Sequence of chain 4.A:
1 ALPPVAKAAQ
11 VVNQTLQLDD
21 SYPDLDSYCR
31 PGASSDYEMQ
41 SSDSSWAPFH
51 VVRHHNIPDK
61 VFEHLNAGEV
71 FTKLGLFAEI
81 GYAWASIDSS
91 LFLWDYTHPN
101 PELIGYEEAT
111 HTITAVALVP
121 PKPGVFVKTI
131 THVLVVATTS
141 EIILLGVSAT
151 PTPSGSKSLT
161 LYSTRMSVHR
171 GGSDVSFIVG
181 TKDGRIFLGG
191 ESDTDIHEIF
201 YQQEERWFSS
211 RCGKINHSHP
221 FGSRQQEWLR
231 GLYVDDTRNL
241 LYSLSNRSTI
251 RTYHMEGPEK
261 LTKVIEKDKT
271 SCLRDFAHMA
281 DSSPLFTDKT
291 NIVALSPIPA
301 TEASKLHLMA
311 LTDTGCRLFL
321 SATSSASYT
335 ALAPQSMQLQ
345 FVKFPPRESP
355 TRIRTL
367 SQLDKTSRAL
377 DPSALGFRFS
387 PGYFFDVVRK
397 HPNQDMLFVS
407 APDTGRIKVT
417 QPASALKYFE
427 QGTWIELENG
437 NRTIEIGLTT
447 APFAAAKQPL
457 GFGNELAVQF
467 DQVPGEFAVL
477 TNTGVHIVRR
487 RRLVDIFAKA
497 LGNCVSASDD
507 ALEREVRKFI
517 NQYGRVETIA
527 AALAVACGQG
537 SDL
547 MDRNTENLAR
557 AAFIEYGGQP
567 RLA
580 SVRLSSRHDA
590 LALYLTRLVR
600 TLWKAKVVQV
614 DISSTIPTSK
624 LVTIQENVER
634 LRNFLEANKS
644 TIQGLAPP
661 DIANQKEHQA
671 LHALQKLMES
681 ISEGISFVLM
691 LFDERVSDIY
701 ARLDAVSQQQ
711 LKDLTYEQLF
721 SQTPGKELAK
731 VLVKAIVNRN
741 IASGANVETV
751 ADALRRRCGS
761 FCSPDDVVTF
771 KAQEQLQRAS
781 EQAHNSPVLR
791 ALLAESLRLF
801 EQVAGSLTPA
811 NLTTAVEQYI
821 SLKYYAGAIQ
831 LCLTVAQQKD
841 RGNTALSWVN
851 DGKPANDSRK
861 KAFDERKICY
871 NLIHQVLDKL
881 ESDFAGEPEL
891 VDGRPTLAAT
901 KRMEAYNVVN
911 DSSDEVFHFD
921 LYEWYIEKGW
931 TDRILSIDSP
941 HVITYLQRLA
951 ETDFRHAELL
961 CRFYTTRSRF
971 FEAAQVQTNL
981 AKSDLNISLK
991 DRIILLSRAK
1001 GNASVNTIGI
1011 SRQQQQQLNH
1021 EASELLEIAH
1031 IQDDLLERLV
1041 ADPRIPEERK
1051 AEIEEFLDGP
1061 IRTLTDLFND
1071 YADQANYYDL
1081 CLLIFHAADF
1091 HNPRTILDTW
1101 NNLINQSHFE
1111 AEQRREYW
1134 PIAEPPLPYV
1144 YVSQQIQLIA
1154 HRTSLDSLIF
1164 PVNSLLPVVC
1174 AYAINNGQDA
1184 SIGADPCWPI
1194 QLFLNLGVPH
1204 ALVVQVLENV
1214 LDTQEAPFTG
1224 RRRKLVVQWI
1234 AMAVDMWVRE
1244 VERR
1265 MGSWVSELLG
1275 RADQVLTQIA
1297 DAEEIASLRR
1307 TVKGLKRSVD

Binding-site contacts:
Ligand atom N contacts residue GLY105 of chain 4.A at 2.8 Å (h-bond).
Ligand atom O contacts residue VAL127 of chain 4.A at 2.5 Å (h-bond).
Ligand atom O contacts residue PHE126 of chain 4.A at 3.4 Å.
Ligand atom O contacts residue VAL127 of chain 4.A at 3.5 Å.
Ligand atom O contacts residue LEU161 of chain 4.A at 3.4 Å (h-bond).
Ligand atom CD contacts residue GLN203 of chain 4.A at 3.5 Å.
Ligand atom O contacts residue GLN203 of chain 4.A at 3.5 Å (h-bond).
Ligand atom CD contacts residue ARG165 of chain 4.A at 3.8 Å.
Ligand atom CB contacts residue ILE104 of chain 4.A at 3.6 Å (hydrophobic).
Ligand atom CB contacts residue TYR162 of chain 4.A at 3.5 Å (hydrophobic).
Ligand atom CB contacts residue GLY105 of chain 4.A at 3.1 Å.
Ligand atom C contacts residue ILE130 of chain 4.A at 3.9 Å (hydrophobic).
Ligand atom O contacts residue TYR162 of chain 4.A at 3.6 Å.
Ligand atom CD2 contacts residue LEU161 of chain 4.A at 3.6 Å (hydrophobic).
Ligand atom O contacts residue GLY105 of chain 4.A at 3.7 Å.
Ligand atom CD1 contacts residue TYR162 of chain 4.A at 3.5 Å (hydrophobic).
Ligand atom CA contacts residue PHE126 of chain 4.A at 3.9 Å (hydrophobic).
Ligand atom CB contacts residue ILE130 of chain 4.A at 3.6 Å (hydrophobic).
Ligand atom C contacts residue VAL127 of chain 4.A at 3.7 Å (hydrophobic).
Ligand atom CA contacts residue VAL125 of chain 4.A at 3.4 Å (hydrophobic).
Ligand atom CA contacts residue GLY105 of chain 4.A at 3.9 Å.
Ligand atom CD1 contacts residue GLY124 of chain 4.A at 3.9 Å.
Ligand atom CD1 contacts residue GLN203 of chain 4.A at 3.5 Å.
Ligand atom CG contacts residue TYR162 of chain 4.A at 3.9 Å (hydrophobic).
Ligand atom CE contacts residue ARG165 of chain 4.A at 3.8 Å.
Ligand atom CA contacts residue ILE130 of chain 4.A at 3.5 Å (hydrophobic).
Ligand atom C contacts residue LEU161 of chain 4.A at 3.8 Å (hydrophobic).
Ligand atom CA contacts residue GLY105 of chain 4.A at 3.6 Å.
Ligand atom SD contacts residue ARG165 of chain 4.A at 3.5 Å.
Ligand atom N contacts residue SER163 of chain 4.A at 3.9 Å.
Ligand atom C contacts residue GLY105 of chain 4.A at 3.8 Å.
Ligand atom CA contacts residue SER163 of chain 4.A at 3.7 Å.
Ligand atom CD2 contacts residue PHE126 of chain 4.A at 3.4 Å (hydrophobic).
Ligand atom O contacts residue SER163 of chain 4.A at 3.1 Å (h-bond).
Ligand atom O contacts residue ILE130 of chain 4.A at 3.7 Å.
Ligand atom CA contacts residue LEU161 of chain 4.A at 3.5 Å (hydrophobic).
Ligand atom N contacts residue VAL125 of chain 4.A at 3.5 Å (h-bond).
Ligand atom N contacts residue LEU161 of chain 4.A at 3.2 Å (h-bond).
Ligand atom OE1 contacts residue ARG165 of chain 4.A at 2.9 Å (salt-bridge).
Ligand atom CB contacts residue VAL125 of chain 4.A at 3.3 Å (hydrophobic).

A small-molecule ligand and the protein it binds are described below.
Small molecule (SMILES): CSCC[C@H](NC(=O)[C@@H]1CCCN1C(=O)[C@H](CC(C)C)NC(=O)[C@H](CC(C)C)NC(=O)[C@H](CCCCN)NC(=O)[C@H](C)NC(=O)[C@H](CCCCN)NC(=O)[C@@H](N)CCCN=C(N)N)C(=O)N[C@@H](CCC(=O)O)C(=O)N[C@@H](CCC(=O)O)C(=O)N[C@@H](C)C(=O)N[C@@H](CC(C)C)C(=O)N[C@@H](CC(C)C)C(=O)N1CCC[C@H]1C=O